Binding-site contacts:
Ligand atom O contacts residue VAL51 of chain 1.A at 3.7 Å.
Ligand atom CB contacts residue GLU187 of chain 1.A at 3.2 Å.
Ligand atom N contacts residue VAL51 of chain 1.A at 3.7 Å.
Ligand atom CB contacts residue ASN180 of chain 1.A at 3.3 Å.
Ligand atom O contacts residue GLU187 of chain 1.A at 3.3 Å (salt-bridge).
Ligand atom C contacts residue ASN231 of chain 1.A at 3.7 Å.
Ligand atom CD contacts residue LEU227 of chain 1.A at 3.7 Å (hydrophobic).
Ligand atom O1P contacts residue ARG61 of chain 1.A at 2.9 Å (salt-bridge).
Ligand atom O1P contacts residue ARG134 of chain 1.A at 2.9 Å (salt-bridge).
Ligand atom C contacts residue ASN180 of chain 1.A at 3.6 Å.
Ligand atom N contacts residue GLU19 of chain 1.A at 2.7 Å (salt-bridge).
Ligand atom N contacts residue LEU179 of chain 1.A at 3.6 Å.
Ligand atom O contacts residue ASN55 of chain 1.A at 3.0 Å (h-bond).
Ligand atom P contacts residue ARG134 of chain 1.A at 3.8 Å.
Ligand atom CA contacts residue ASN180 of chain 1.A at 3.4 Å.
Ligand atom C contacts residue GLU19 of chain 1.A at 3.7 Å.
Ligand atom O2P contacts residue ARG61 of chain 1.A at 2.9 Å (salt-bridge).
Ligand atom C contacts residue ASN55 of chain 1.A at 3.6 Å.
Ligand atom O3P contacts residue ARG134 of chain 1.A at 2.8 Å (salt-bridge).
Ligand atom O contacts residue LYS54 of chain 1.A at 3.6 Å.
Ligand atom CA contacts residue ASN231 of chain 1.A at 3.7 Å.
Ligand atom O3P contacts residue TYR135 of chain 1.A at 2.5 Å (h-bond).
Ligand atom O contacts residue VAL51 of chain 1.A at 3.6 Å.
Ligand atom O contacts residue ASN231 of chain 1.A at 3.0 Å (h-bond).
Ligand atom OG contacts residue ASN47 of chain 1.A at 3.5 Å.
Ligand atom N contacts residue ASN231 of chain 1.A at 2.9 Å (h-bond).
Ligand atom N contacts residue ASN180 of chain 1.A at 2.9 Å (h-bond).
Ligand atom N contacts residue LEU234 of chain 1.A at 3.2 Å.
Ligand atom O contacts residue VAL183 of chain 1.A at 3.5 Å.
Ligand atom CG1 contacts residue GLY176 of chain 1.A at 3.7 Å.
Ligand atom CB contacts residue VAL51 of chain 1.A at 3.5 Å (hydrophobic).
Ligand atom CB contacts residue TRP235 of chain 1.A at 3.5 Å (hydrophobic).
Ligand atom C contacts residue GLU19 of chain 1.A at 2.9 Å.
Ligand atom O contacts residue LEU48 of chain 1.A at 3.8 Å.
Ligand atom CA contacts residue GLU19 of chain 1.A at 3.3 Å.
Ligand atom P contacts residue TYR135 of chain 1.A at 3.7 Å.
Ligand atom O contacts residue GLU19 of chain 1.A at 3.3 Å (salt-bridge).
Ligand atom CA contacts residue ASN55 of chain 1.A at 3.5 Å.
Ligand atom P contacts residue ARG61 of chain 1.A at 3.7 Å.
Ligand atom CG1 contacts residue LEU179 of chain 1.A at 3.7 Å (hydrophobic).

A small-molecule ligand and the protein it binds are described below.
Small molecule (SMILES): CC[C@H](C)[C@H](NC(=O)[C@H](COP(=O)(O)O)NC(=O)CNC(=O)[C@H](C)N)C(=O)N1CCC[C@H]1C(=O)NCC(=O)N[C@@H](C)C(=O)N[C@@H](C)C(=O)N[C@H](C=O)CO

Sequence of chain 1.A:
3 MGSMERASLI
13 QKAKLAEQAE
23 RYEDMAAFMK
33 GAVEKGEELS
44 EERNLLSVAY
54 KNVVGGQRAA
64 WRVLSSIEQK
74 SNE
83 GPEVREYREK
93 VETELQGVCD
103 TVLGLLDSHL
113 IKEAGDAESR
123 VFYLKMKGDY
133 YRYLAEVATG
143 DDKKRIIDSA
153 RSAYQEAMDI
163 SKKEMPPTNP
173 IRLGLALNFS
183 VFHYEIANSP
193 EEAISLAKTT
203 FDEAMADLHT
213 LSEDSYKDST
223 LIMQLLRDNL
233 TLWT